Sequence of chain 1.BA:
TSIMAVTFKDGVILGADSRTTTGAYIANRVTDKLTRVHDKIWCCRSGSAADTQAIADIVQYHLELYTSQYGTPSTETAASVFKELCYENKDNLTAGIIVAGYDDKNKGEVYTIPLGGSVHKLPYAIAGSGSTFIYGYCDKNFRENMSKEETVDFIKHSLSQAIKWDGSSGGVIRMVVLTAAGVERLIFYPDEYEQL

Sequence of chain 1.V:
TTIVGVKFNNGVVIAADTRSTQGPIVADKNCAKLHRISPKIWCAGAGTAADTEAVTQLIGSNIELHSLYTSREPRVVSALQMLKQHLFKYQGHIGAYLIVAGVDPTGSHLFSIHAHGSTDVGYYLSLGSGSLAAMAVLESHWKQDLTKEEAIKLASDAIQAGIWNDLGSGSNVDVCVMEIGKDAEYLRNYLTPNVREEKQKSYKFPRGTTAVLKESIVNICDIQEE

A protein and the small-molecule ligand that binds it are described below.
Small molecule (SMILES): CC(C)C[C@H](NC(=O)[C@H](Cc1ccccc1)NC(=O)c1cnccn1)B(O)O

Binding-site contacts:
Ligand atom C11 contacts residue THR21 of chain 1.BA at 3.6 Å.
Ligand atom C24 contacts residue ARG45 of chain 1.BA at 3.5 Å.
Ligand atom N9 contacts residue THR21 of chain 1.BA at 3.2 Å (h-bond).
Ligand atom C13 contacts residue GLY47 of chain 1.BA at 3.8 Å.
Ligand atom C22 contacts residue GLY47 of chain 1.BA at 3.6 Å.
Ligand atom C3 contacts residue THR22 of chain 1.BA at 3.5 Å.
Ligand atom O28 contacts residue SER168 of chain 1.BA at 3.9 Å.
Ligand atom B26 contacts residue LYS33 of chain 1.BA at 3.7 Å.
Ligand atom O8 contacts residue ALA49 of chain 1.BA at 3.1 Å (h-bond).
Ligand atom C22 contacts residue LYS33 of chain 1.BA at 3.9 Å.
Ligand atom C10 contacts residue GLY47 of chain 1.BA at 3.5 Å.
Ligand atom C22 contacts residue THR1 of chain 1.BA at 2.7 Å.
Ligand atom N1 contacts residue THR20 of chain 1.BA at 3.9 Å.
Ligand atom C21 contacts residue THR1 of chain 1.BA at 2.4 Å.
Ligand atom C24 contacts residue GLY47 of chain 1.BA at 3.9 Å.
Ligand atom O19 contacts residue THR21 of chain 1.BA at 3.0 Å (h-bond).
Ligand atom C5 contacts residue THR22 of chain 1.BA at 3.6 Å.
Ligand atom O8 contacts residue SER48 of chain 1.BA at 3.8 Å.
Ligand atom C3 contacts residue THR21 of chain 1.BA at 3.2 Å.
Ligand atom O27 contacts residue THR1 of chain 1.BA at 2.4 Å (h-bond).
Ligand atom B26 contacts residue THR1 of chain 1.BA at 1.4 Å.
Ligand atom C6 contacts residue HIS114 of chain 1.V at 3.4 Å.
Ligand atom N1 contacts residue ALA49 of chain 1.BA at 3.7 Å.
Ligand atom C25 contacts residue THR20 of chain 1.BA at 3.4 Å.
Ligand atom N20 contacts residue THR1 of chain 1.BA at 3.7 Å.
Ligand atom C6 contacts residue SER118 of chain 1.V at 3.4 Å.
Ligand atom N1 contacts residue SER118 of chain 1.V at 3.9 Å.
Ligand atom O27 contacts residue GLY47 of chain 1.BA at 3.1 Å (h-bond).
Ligand atom C21 contacts residue GLY47 of chain 1.BA at 3.7 Å.
Ligand atom C21 contacts residue LYS33 of chain 1.BA at 3.8 Å.
Ligand atom O19 contacts residue THR20 of chain 1.BA at 3.5 Å.
Ligand atom N20 contacts residue GLY47 of chain 1.BA at 2.8 Å (h-bond).
Ligand atom C17 contacts residue THR21 of chain 1.BA at 3.7 Å.
Ligand atom C2 contacts residue THR20 of chain 1.BA at 3.9 Å.
Ligand atom C24 contacts residue THR52 of chain 1.BA at 3.7 Å.
Ligand atom O28 contacts residue THR1 of chain 1.BA at 2.3 Å (h-bond).
Ligand atom C5 contacts residue HIS114 of chain 1.V at 3.3 Å.
Ligand atom C18 contacts residue GLY47 of chain 1.BA at 3.6 Å.
Ligand atom N4 contacts residue THR22 of chain 1.BA at 2.7 Å (h-bond).
Ligand atom C23 contacts residue GLY47 of chain 1.BA at 3.4 Å.